This protein binds this small molecule.
Small molecule (SMILES): O=P(O)(O)OC[C@H](O)CO

Sequence of chain 2.B:
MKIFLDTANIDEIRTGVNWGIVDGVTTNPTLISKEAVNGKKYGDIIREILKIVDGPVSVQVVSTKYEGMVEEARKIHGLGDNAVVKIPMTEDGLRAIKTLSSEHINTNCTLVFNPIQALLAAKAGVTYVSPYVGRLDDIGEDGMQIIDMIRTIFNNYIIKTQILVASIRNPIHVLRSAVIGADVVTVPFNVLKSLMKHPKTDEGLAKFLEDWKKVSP

Binding-site contacts:
Ligand atom O1P contacts residue SER167 of chain 2.B at 3.2 Å (h-bond).
Ligand atom C3 contacts residue ARG135 of chain 2.B at 3.8 Å.
Ligand atom C2 contacts residue SER167 of chain 2.B at 4.0 Å.
Ligand atom O2P contacts residue ARG135 of chain 2.B at 2.9 Å (salt-bridge).
Ligand atom O2 contacts residue ALA166 of chain 2.B at 3.8 Å.
Ligand atom P contacts residue SER167 of chain 2.B at 3.2 Å.
Ligand atom O2 contacts residue SER167 of chain 2.B at 2.9 Å (h-bond).
Ligand atom C3 contacts residue SER167 of chain 2.B at 4.0 Å.
Ligand atom C2 contacts residue ASP6 of chain 2.B at 3.0 Å.
Ligand atom O2 contacts residue ASP6 of chain 2.B at 2.7 Å (salt-bridge).
Ligand atom C2 contacts residue ASN28 of chain 2.B at 3.6 Å.
Ligand atom O3P contacts residue TYR132 of chain 2.B at 4.3 Å.
Ligand atom O3P contacts residue SER167 of chain 2.B at 2.4 Å (h-bond).
Ligand atom C3 contacts residue ASP6 of chain 2.B at 4.3 Å.
Ligand atom C3 contacts residue ASN28 of chain 2.B at 4.1 Å.
Ligand atom O4P contacts residue SER167 of chain 2.B at 3.5 Å (h-bond).
Ligand atom P contacts residue ARG169 of chain 2.B at 3.9 Å.
Ligand atom C2 contacts residue PDO1 of chain 2.G at 3.4 Å.
Ligand atom C3 contacts residue TYR132 of chain 2.B at 3.6 Å (hydrophobic).
Ligand atom O2 contacts residue PDO1 of chain 2.G at 3.3 Å.
Ligand atom O3P contacts residue ARG135 of chain 2.B at 2.6 Å (salt-bridge).
Ligand atom O4P contacts residue ARG169 of chain 2.B at 3.1 Å (salt-bridge).
Ligand atom P contacts residue ARG135 of chain 2.B at 3.6 Å.
Ligand atom O1P contacts residue ARG135 of chain 2.B at 4.3 Å.
Ligand atom O1P contacts residue ASP6 of chain 2.B at 4.5 Å.
Ligand atom C2 contacts residue TYR132 of chain 2.B at 4.4 Å (hydrophobic).
Ligand atom O3P contacts residue ARG169 of chain 2.B at 3.2 Å (salt-bridge).